Binding-site contacts:
Ligand atom PG contacts residue MG1 of chain 1.D at 3.1 Å.
Ligand atom O2B contacts residue MG1 of chain 1.D at 2.6 Å.
Ligand atom C4 contacts residue TYR354 of chain 1.A at 3.4 Å (hydrophobic).
Ligand atom O1B contacts residue LYS384 of chain 1.A at 3.0 Å (salt-bridge).
Ligand atom PB contacts residue MG1 of chain 1.D at 3.4 Å.
Ligand atom O1A contacts residue SER385 of chain 1.A at 3.4 Å.
Ligand atom O5' contacts residue THR386 of chain 1.A at 3.4 Å (h-bond).
Ligand atom C5 contacts residue ASN480 of chain 1.B at 3.4 Å.
Ligand atom O2G contacts residue GLY483 of chain 1.B at 3.0 Å (h-bond).
Ligand atom O1A contacts residue THR386 of chain 1.A at 2.6 Å (h-bond).
Ligand atom N3B contacts residue GLY381 of chain 1.A at 3.2 Å (h-bond).
Ligand atom O1B contacts residue GLY383 of chain 1.A at 2.7 Å (h-bond).
Ligand atom O2' contacts residue GLN485 of chain 1.B at 2.7 Å (h-bond).
Ligand atom O3' contacts residue VAL463 of chain 1.B at 3.5 Å.
Ligand atom C2' contacts residue GLN485 of chain 1.B at 3.2 Å.
Ligand atom O3G contacts residue GLN426 of chain 1.A at 3.0 Å (h-bond).
Ligand atom O2B contacts residue LYS384 of chain 1.A at 3.1 Å (salt-bridge).
Ligand atom O4' contacts residue ILE360 of chain 1.A at 3.4 Å.
Ligand atom N6 contacts residue ASN479 of chain 1.B at 2.9 Å (h-bond).
Ligand atom O3' contacts residue ASN464 of chain 1.B at 2.8 Å (h-bond).
Ligand atom N3B contacts residue SER380 of chain 1.A at 3.5 Å.
Ligand atom O1B contacts residue SER382 of chain 1.A at 2.8 Å (h-bond).
Ligand atom O1G contacts residue ALA510 of chain 1.B at 3.2 Å (h-bond).
Ligand atom O3G contacts residue MG1 of chain 1.D at 2.0 Å.
Ligand atom O3G contacts residue GLU506 of chain 1.A at 3.0 Å (salt-bridge).
Ligand atom O2G contacts residue GLY484 of chain 1.B at 2.6 Å (h-bond).
Ligand atom O1A contacts residue GLY383 of chain 1.A at 3.3 Å.
Ligand atom C4 contacts residue ASN480 of chain 1.B at 3.1 Å.
Ligand atom N3 contacts residue ASN480 of chain 1.B at 3.2 Å (h-bond).
Ligand atom O2B contacts residue SER385 of chain 1.A at 3.2 Å (h-bond).
Ligand atom O2A contacts residue SER482 of chain 1.B at 3.3 Å.
Ligand atom N9 contacts residue TYR354 of chain 1.A at 3.5 Å.
Ligand atom O1B contacts residue PRO379 of chain 1.A at 3.4 Å (h-bond).
Ligand atom O1G contacts residue HIS537 of chain 1.A at 3.2 Å.
Ligand atom O1G contacts residue SER380 of chain 1.A at 3.1 Å (h-bond).
Ligand atom O1B contacts residue GLY381 of chain 1.A at 2.8 Å (h-bond).
Ligand atom O2G contacts residue SER380 of chain 1.A at 3.0 Å (h-bond).
Ligand atom O2A contacts residue SER385 of chain 1.A at 3.4 Å.
Ligand atom O2G contacts residue SER482 of chain 1.B at 3.1 Å (h-bond).
Ligand atom N3B contacts residue SER482 of chain 1.B at 3.5 Å.

This small molecule binds to this protein.
Small molecule (SMILES): Nc1ncnc2c1ncn2[C@@H]1O[C@H](CO[P](=O)(O)O[P](=O)(O)NP(=O)(O)O)[C@@H](O)[C@H]1O

Sequence of chain 1.B:
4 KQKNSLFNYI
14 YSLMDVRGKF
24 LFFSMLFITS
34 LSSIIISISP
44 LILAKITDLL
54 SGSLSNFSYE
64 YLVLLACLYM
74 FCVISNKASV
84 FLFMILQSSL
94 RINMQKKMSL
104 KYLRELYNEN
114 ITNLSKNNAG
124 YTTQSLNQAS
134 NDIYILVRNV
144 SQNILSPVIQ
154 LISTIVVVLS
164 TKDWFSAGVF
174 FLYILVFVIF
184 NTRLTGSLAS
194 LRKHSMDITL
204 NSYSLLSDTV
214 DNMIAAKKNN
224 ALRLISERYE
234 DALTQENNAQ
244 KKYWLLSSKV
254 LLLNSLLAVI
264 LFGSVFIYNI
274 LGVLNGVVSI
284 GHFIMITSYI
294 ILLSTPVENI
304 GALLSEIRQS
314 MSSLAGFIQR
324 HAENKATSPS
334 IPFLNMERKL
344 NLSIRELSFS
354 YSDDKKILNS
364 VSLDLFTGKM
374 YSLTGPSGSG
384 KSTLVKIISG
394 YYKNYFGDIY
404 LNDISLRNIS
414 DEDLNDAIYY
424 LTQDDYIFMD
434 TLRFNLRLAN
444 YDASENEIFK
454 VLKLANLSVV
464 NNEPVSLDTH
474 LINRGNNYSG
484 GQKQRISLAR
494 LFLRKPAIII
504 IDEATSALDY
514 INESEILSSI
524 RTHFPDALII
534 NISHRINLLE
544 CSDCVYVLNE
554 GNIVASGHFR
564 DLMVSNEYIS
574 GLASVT

Sequence of chain 1.A:
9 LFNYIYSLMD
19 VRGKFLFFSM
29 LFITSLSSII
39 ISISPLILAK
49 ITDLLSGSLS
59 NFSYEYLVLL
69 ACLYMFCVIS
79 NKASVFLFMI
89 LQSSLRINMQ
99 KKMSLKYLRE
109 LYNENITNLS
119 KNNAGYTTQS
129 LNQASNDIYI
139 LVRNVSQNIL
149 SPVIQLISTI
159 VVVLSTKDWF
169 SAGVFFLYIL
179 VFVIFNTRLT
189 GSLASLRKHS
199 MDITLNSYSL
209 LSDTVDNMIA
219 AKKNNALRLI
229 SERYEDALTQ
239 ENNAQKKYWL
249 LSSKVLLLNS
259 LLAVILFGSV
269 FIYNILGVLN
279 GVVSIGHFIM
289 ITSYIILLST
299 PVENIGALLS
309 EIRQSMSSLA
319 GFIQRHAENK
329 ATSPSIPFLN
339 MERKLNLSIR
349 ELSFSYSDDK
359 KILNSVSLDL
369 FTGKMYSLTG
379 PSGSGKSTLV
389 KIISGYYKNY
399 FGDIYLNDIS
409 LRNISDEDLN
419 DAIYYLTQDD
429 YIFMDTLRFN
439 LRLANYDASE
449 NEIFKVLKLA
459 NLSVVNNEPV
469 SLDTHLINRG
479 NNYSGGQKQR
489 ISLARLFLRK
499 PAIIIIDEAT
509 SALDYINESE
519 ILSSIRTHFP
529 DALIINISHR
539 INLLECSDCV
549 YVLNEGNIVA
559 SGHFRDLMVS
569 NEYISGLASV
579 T